A protein and the small-molecule ligand that binds it are described below.
Small molecule (SMILES): O=c1[nH]c(=O)n([C@H]2C[C@H](O)[C@@H](CO)O2)cc1I

Binding-site contacts:
Ligand atom O3' contacts residue HIS13 of chain 1.B at 3.9 Å.
Ligand atom O3' contacts residue GLU180 of chain 1.B at 2.6 Å (salt-bridge).
Ligand atom O4' contacts residue ILE52 of chain 1.B at 2.8 Å.
Ligand atom C5' contacts residue ARG177 of chain 1.B at 2.8 Å.
Ligand atom N3 contacts residue MET83 of chain 1.B at 3.9 Å.
Ligand atom O3' contacts residue TYR56 of chain 1.B at 2.5 Å (h-bond).
Ligand atom C5 contacts residue MET83 of chain 1.B at 3.3 Å (hydrophobic).
Ligand atom N3 contacts residue GLN80 of chain 1.B at 3.1 Å (h-bond).
Ligand atom C2' contacts residue TYR127 of chain 1.B at 3.9 Å (hydrophobic).
Ligand atom C4 contacts residue GLN80 of chain 1.B at 3.5 Å.
Ligand atom N3 contacts residue TYR127 of chain 1.B at 3.5 Å.
Ligand atom C1' contacts residue TYR56 of chain 1.B at 4.0 Å (hydrophobic).
Ligand atom O4 contacts residue GLN80 of chain 1.B at 2.8 Å (h-bond).
Ligand atom C2' contacts residue TYR56 of chain 1.B at 3.7 Å (hydrophobic).
Ligand atom O5' contacts residue ARG177 of chain 1.B at 3.5 Å (salt-bridge).
Ligand atom O5' contacts residue GLU38 of chain 1.B at 3.5 Å (salt-bridge).
Ligand atom C2 contacts residue ILE55 of chain 1.B at 4.0 Å (hydrophobic).
Ligand atom C4' contacts residue GLU180 of chain 1.B at 3.9 Å.
Ligand atom C1' contacts residue ILE52 of chain 1.B at 3.8 Å (hydrophobic).
Ligand atom C3' contacts residue GLU180 of chain 1.B at 3.3 Å.
Ligand atom C3' contacts residue TYR56 of chain 1.B at 3.6 Å (hydrophobic).
Ligand atom O2 contacts residue TYR127 of chain 1.B at 3.8 Å.
Ligand atom O2 contacts residue ILE55 of chain 1.B at 3.5 Å.
Ligand atom C4' contacts residue ARG177 of chain 1.B at 4.0 Å.
Ligand atom C2 contacts residue GLN80 of chain 1.B at 3.8 Å.
Ligand atom O4 contacts residue ALA123 of chain 1.B at 3.4 Å.
Ligand atom O2 contacts residue GLN80 of chain 1.B at 3.6 Å (h-bond).
Ligand atom O4 contacts residue TYR127 of chain 1.B at 3.7 Å.
Ligand atom I contacts residue ARG118 of chain 1.B at 3.9 Å.
Ligand atom C4 contacts residue MET83 of chain 1.B at 3.7 Å (hydrophobic).
Ligand atom O4 contacts residue MET83 of chain 1.B at 3.6 Å.
Ligand atom C5 contacts residue TYR127 of chain 1.B at 3.8 Å (hydrophobic).
Ligand atom C2 contacts residue MET83 of chain 1.B at 3.9 Å (hydrophobic).
Ligand atom C6 contacts residue MET83 of chain 1.B at 3.3 Å (hydrophobic).
Ligand atom O4' contacts residue MET83 of chain 1.B at 3.8 Å.
Ligand atom C4 contacts residue TYR127 of chain 1.B at 3.6 Å (hydrophobic).
Ligand atom C2 contacts residue TYR127 of chain 1.B at 3.7 Å (hydrophobic).
Ligand atom C5' contacts residue TRP43 of chain 1.B at 3.8 Å (hydrophobic).
Ligand atom N1 contacts residue MET83 of chain 1.B at 3.6 Å.
Ligand atom C4' contacts residue ILE52 of chain 1.B at 3.6 Å (hydrophobic).

Sequence of chain 1.B:
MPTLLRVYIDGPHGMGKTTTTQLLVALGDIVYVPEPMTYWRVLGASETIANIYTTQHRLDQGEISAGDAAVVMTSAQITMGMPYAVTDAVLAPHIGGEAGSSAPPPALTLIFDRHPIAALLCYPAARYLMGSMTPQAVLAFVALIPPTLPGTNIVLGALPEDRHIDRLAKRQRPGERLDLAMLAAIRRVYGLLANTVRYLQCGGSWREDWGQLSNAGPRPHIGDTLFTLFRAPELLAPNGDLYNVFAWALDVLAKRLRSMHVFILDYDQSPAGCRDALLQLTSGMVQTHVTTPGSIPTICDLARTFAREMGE